Sequence of chain 1.A:
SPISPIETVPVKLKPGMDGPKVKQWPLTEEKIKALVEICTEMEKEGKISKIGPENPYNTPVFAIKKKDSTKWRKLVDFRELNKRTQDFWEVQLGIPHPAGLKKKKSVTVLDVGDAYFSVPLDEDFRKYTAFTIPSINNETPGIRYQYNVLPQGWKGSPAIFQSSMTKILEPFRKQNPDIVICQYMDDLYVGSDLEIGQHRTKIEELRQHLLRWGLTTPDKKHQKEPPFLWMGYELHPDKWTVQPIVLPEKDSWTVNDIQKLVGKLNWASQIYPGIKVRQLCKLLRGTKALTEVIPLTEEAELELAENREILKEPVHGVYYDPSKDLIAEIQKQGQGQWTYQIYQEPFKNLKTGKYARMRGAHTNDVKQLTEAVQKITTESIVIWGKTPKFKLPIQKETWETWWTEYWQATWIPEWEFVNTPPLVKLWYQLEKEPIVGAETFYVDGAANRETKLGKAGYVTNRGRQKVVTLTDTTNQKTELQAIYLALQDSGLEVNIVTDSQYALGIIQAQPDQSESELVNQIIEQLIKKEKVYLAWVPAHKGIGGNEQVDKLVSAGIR

A small-molecule ligand and the protein it binds are described below.
Small molecule (SMILES): N#Cc1cc(Cl)cc(Oc2cc(OCc3n[nH]c4nc(N)ccc34)ccc2Cl)c1

Binding-site contacts:
Ligand atom N24 contacts residue PRO239 of chain 1.A at 3.3 Å.
Ligand atom N20 contacts residue LYS106 of chain 1.A at 2.8 Å (salt-bridge).
Ligand atom C26 contacts residue TYR191 of chain 1.A at 3.3 Å (hydrophobic).
Ligand atom C2 contacts residue TYR191 of chain 1.A at 3.4 Å (hydrophobic).
Ligand atom CL29 contacts residue TYR191 of chain 1.A at 3.6 Å.
Ligand atom C21 contacts residue TYR321 of chain 1.A at 3.1 Å (hydrophobic).
Ligand atom N19 contacts residue LYS106 of chain 1.A at 3.0 Å (salt-bridge).
Ligand atom C22 contacts residue HIS238 of chain 1.A at 2.7 Å.
Ligand atom N24 contacts residue HIS238 of chain 1.A at 3.6 Å.
Ligand atom C18 contacts residue VAL109 of chain 1.A at 2.9 Å (hydrophobic).
Ligand atom C3 contacts residue TYR191 of chain 1.A at 3.4 Å (hydrophobic).
Ligand atom C15 contacts residue LYS104 of chain 1.A at 3.3 Å.
Ligand atom N19 contacts residue VAL109 of chain 1.A at 3.1 Å.
Ligand atom C15 contacts residue TYR321 of chain 1.A at 3.6 Å (hydrophobic).
Ligand atom O14 contacts residue TYR321 of chain 1.A at 3.7 Å.
Ligand atom N24 contacts residue VAL109 of chain 1.A at 3.1 Å.
Ligand atom O14 contacts residue LEU103 of chain 1.A at 3.6 Å.
Ligand atom C22 contacts residue TYR321 of chain 1.A at 3.7 Å (hydrophobic).
Ligand atom N19 contacts residue PRO239 of chain 1.A at 3.5 Å (h-bond).
Ligand atom N25 contacts residue LEU237 of chain 1.A at 3.4 Å (h-bond).
Ligand atom N27 contacts residue TRP232 of chain 1.A at 3.5 Å.
Ligand atom C23 contacts residue HIS238 of chain 1.A at 3.1 Å.
Ligand atom N25 contacts residue PRO228 of chain 1.A at 3.2 Å.
Ligand atom C21 contacts residue HIS238 of chain 1.A at 2.8 Å.
Ligand atom C17 contacts residue VAL109 of chain 1.A at 3.5 Å (hydrophobic).
Ligand atom CL29 contacts residue VAL182 of chain 1.A at 3.3 Å.
Ligand atom C23 contacts residue PRO239 of chain 1.A at 3.6 Å (hydrophobic).
Ligand atom C11 contacts residue LYS104 of chain 1.A at 3.1 Å.
Ligand atom C9 contacts residue LEU103 of chain 1.A at 3.5 Å (hydrophobic).
Ligand atom N25 contacts residue HIS238 of chain 1.A at 3.6 Å.
Ligand atom N25 contacts residue PHE230 of chain 1.A at 3.4 Å.
Ligand atom C22 contacts residue LEU237 of chain 1.A at 3.2 Å (hydrophobic).
Ligand atom C17 contacts residue HIS238 of chain 1.A at 3.5 Å.
Ligand atom C4 contacts residue TYR191 of chain 1.A at 3.4 Å (hydrophobic).
Ligand atom C1 contacts residue LEU237 of chain 1.A at 3.7 Å (hydrophobic).
Ligand atom C18 contacts residue PRO239 of chain 1.A at 3.6 Å (hydrophobic).
Ligand atom C1 contacts residue TRP232 of chain 1.A at 3.6 Å (hydrophobic).
Ligand atom O7 contacts residue TYR191 of chain 1.A at 3.5 Å.
Ligand atom N27 contacts residue TYR191 of chain 1.A at 3.3 Å.
Ligand atom N27 contacts residue PHE230 of chain 1.A at 3.4 Å.